Binding-site contacts:
Ligand atom C2 contacts residue ASN399 of chain 1.A at 2.4 Å.
Ligand atom C1 contacts residue SER402 of chain 1.A at 3.8 Å.
Ligand atom N2 contacts residue SER402 of chain 1.A at 4.0 Å.
Ligand atom C2 contacts residue THR401 of chain 1.A at 3.1 Å.
Ligand atom C4 contacts residue ASN399 of chain 1.A at 3.2 Å.
Ligand atom N2 contacts residue THR401 of chain 1.A at 3.7 Å.
Ligand atom O7 contacts residue THR401 of chain 1.A at 3.5 Å (h-bond).
Ligand atom C5 contacts residue ASN399 of chain 1.A at 3.1 Å.
Ligand atom C1 contacts residue ASN399 of chain 1.A at 1.4 Å.
Ligand atom C1 contacts residue THR401 of chain 1.A at 3.3 Å.
Ligand atom N2 contacts residue ASN399 of chain 1.A at 3.6 Å (h-bond).
Ligand atom O3 contacts residue ASN399 of chain 1.A at 4.3 Å.
Ligand atom C3 contacts residue THR401 of chain 1.A at 4.4 Å.
Ligand atom C3 contacts residue ASN399 of chain 1.A at 3.4 Å.
Ligand atom C7 contacts residue THR401 of chain 1.A at 3.8 Å.
Ligand atom C6 contacts residue ASN399 of chain 1.A at 3.3 Å.
Ligand atom O6 contacts residue ASN399 of chain 1.A at 2.6 Å (h-bond).
Ligand atom O5 contacts residue ASN399 of chain 1.A at 2.4 Å (h-bond).

Sequence of chain 1.A:
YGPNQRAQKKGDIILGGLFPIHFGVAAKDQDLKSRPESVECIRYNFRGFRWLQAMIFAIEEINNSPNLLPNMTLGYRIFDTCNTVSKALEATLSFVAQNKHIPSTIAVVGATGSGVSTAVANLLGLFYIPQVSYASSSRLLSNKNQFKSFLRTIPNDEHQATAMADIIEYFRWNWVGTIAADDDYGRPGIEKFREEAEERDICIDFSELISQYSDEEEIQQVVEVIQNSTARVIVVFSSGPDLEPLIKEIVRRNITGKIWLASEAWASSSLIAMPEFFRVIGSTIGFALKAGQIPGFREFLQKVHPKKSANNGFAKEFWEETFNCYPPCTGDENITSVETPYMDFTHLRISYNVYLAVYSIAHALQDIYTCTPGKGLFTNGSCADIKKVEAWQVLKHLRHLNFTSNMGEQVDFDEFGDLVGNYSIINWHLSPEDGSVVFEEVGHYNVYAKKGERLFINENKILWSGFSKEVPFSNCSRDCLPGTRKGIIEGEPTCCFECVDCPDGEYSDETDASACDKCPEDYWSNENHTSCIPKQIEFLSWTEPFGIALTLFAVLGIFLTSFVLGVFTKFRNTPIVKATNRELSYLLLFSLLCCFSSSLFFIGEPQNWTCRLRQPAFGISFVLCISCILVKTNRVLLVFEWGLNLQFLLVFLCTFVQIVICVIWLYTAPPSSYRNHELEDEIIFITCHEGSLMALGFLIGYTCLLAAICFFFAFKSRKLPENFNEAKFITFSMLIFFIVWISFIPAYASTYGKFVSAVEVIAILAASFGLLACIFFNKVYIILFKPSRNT

The small molecule below binds the protein below.
Small molecule (SMILES): CC(=O)N[C@@H]1[C@@H](O)[C@H](O)[C@@H](CO)O[C@H]1O